Sequence of chain 2.A:
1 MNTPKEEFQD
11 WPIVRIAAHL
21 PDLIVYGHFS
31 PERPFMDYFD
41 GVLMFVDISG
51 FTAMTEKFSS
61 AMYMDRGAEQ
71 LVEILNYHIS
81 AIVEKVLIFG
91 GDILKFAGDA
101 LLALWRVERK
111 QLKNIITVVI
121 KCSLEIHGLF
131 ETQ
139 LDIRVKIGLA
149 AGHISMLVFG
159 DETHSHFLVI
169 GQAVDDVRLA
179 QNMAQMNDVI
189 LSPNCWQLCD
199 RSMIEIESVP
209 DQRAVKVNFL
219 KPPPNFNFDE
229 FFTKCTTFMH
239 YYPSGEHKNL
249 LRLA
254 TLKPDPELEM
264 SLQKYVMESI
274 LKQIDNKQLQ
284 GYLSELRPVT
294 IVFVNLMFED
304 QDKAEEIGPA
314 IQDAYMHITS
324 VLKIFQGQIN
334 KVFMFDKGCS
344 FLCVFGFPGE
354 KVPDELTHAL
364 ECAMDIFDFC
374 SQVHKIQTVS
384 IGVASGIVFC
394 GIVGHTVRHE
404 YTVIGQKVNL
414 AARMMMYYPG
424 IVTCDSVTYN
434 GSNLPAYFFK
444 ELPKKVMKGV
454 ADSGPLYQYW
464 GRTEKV

Binding-site contacts:
Ligand atom O2G contacts residue ILE48 of chain 2.A at 3.6 Å (h-bond).
Ligand atom O3G contacts residue THR52 of chain 2.A at 3.0 Å (h-bond).
Ligand atom O3' contacts residue ARG416 of chain 2.A at 3.3 Å (salt-bridge).
Ligand atom C8 contacts residue ASN412 of chain 2.A at 3.1 Å.
Ligand atom PG contacts residue CA1 of chain 2.C at 3.7 Å.
Ligand atom O1G contacts residue THR52 of chain 2.A at 2.6 Å (h-bond).
Ligand atom C2 contacts residue PHE336 of chain 2.A at 3.3 Å (hydrophobic).
Ligand atom O3G contacts residue ASP99 of chain 2.A at 3.4 Å (salt-bridge).
Ligand atom O2' contacts residue PHE338 of chain 2.A at 3.2 Å.
Ligand atom PG contacts residue THR52 of chain 2.A at 3.5 Å.
Ligand atom O3G contacts residue PHE51 of chain 2.A at 3.1 Å (h-bond).
Ligand atom PB contacts residue SER49 of chain 2.A at 3.5 Å.
Ligand atom O1B contacts residue CA1 of chain 2.C at 2.5 Å.
Ligand atom N6 contacts residue GLY98 of chain 2.A at 3.1 Å (h-bond).
Ligand atom O2B contacts residue SER49 of chain 2.A at 2.5 Å (h-bond).
Ligand atom C6 contacts residue LEU345 of chain 2.A at 3.6 Å (hydrophobic).
Ligand atom N6 contacts residue ALA97 of chain 2.A at 3.6 Å.
Ligand atom N7 contacts residue VAL411 of chain 2.A at 3.3 Å.
Ligand atom O1B contacts residue ILE48 of chain 2.A at 3.6 Å.
Ligand atom O4' contacts residue ASN412 of chain 2.A at 3.5 Å.
Ligand atom O3B contacts residue SER49 of chain 2.A at 3.3 Å (h-bond).
Ligand atom PG contacts residue ASP99 of chain 2.A at 3.5 Å.
Ligand atom O1G contacts residue ASN412 of chain 2.A at 2.8 Å (h-bond).
Ligand atom O1A contacts residue ASP47 of chain 2.A at 3.6 Å.
Ligand atom O2B contacts residue LYS144 of chain 2.A at 3.3 Å (salt-bridge).
Ligand atom O3B contacts residue CA1 of chain 2.C at 3.7 Å.
Ligand atom N6 contacts residue THR405 of chain 2.A at 3.7 Å.
Ligand atom N1 contacts residue ALA97 of chain 2.A at 3.5 Å.
Ligand atom C5 contacts residue VAL411 of chain 2.A at 3.6 Å (hydrophobic).
Ligand atom C5' contacts residue ARG416 of chain 2.A at 3.6 Å.
Ligand atom N1 contacts residue LEU345 of chain 2.A at 3.4 Å.
Ligand atom O2G contacts residue CA1 of chain 2.C at 2.4 Å.
Ligand atom O1B contacts residue SER49 of chain 2.A at 3.6 Å (h-bond).
Ligand atom N6 contacts residue VAL406 of chain 2.A at 2.9 Å (h-bond).
Ligand atom O3' contacts residue PHE338 of chain 2.A at 2.6 Å.
Ligand atom O2G contacts residue ASP99 of chain 2.A at 2.7 Å (salt-bridge).
Ligand atom O1B contacts residue ASP47 of chain 2.A at 2.5 Å (salt-bridge).
Ligand atom O3G contacts residue GLY50 of chain 2.A at 2.8 Å (h-bond).
Ligand atom O2A contacts residue ARG416 of chain 2.A at 3.0 Å (salt-bridge).
Ligand atom PB contacts residue CA1 of chain 2.C at 3.4 Å.

This protein binds this small molecule.
Small molecule (SMILES): Nc1ncnc2c1ncn2[C@@H]1O[C@H](CO[P](=O)(O)C[P](=O)(O)OP(=O)(O)O)[C@@H](O)[C@H]1O